Binding-site contacts:
Ligand atom C5 contacts residue ASN122 of chain 1.A at 3.7 Å.
Ligand atom C1 contacts residue ASN122 of chain 1.A at 1.4 Å.
Ligand atom O5 contacts residue ASN122 of chain 1.A at 2.3 Å (h-bond).
Ligand atom C8 contacts residue LYS133 of chain 1.A at 3.9 Å.
Ligand atom C4 contacts residue ASN122 of chain 1.A at 4.2 Å.
Ligand atom C8 contacts residue SER120 of chain 1.A at 4.0 Å.
Ligand atom O3 contacts residue HIS100 of chain 1.A at 3.7 Å.
Ligand atom O6 contacts residue HIS100 of chain 1.A at 4.1 Å.
Ligand atom O7 contacts residue THR98 of chain 1.A at 4.5 Å.
Ligand atom C3 contacts residue ASN122 of chain 1.A at 3.8 Å.
Ligand atom C8 contacts residue ASN122 of chain 1.A at 4.2 Å.
Ligand atom N2 contacts residue ASN122 of chain 1.A at 3.1 Å (h-bond).
Ligand atom O7 contacts residue ASN122 of chain 1.A at 3.0 Å (h-bond).
Ligand atom N2 contacts residue HIS100 of chain 1.A at 4.1 Å.
Ligand atom C8 contacts residue HIS100 of chain 1.A at 4.0 Å.
Ligand atom C2 contacts residue ASN122 of chain 1.A at 2.5 Å.
Ligand atom O7 contacts residue PHE121 of chain 1.A at 3.7 Å.
Ligand atom C7 contacts residue PHE121 of chain 1.A at 4.1 Å (hydrophobic).
Ligand atom O7 contacts residue HIS100 of chain 1.A at 4.0 Å.
Ligand atom C7 contacts residue ASN122 of chain 1.A at 3.3 Å.
Ligand atom C7 contacts residue HIS100 of chain 1.A at 4.0 Å.
Ligand atom C8 contacts residue PHE121 of chain 1.A at 3.8 Å (hydrophobic).

Sequence of chain 1.A:
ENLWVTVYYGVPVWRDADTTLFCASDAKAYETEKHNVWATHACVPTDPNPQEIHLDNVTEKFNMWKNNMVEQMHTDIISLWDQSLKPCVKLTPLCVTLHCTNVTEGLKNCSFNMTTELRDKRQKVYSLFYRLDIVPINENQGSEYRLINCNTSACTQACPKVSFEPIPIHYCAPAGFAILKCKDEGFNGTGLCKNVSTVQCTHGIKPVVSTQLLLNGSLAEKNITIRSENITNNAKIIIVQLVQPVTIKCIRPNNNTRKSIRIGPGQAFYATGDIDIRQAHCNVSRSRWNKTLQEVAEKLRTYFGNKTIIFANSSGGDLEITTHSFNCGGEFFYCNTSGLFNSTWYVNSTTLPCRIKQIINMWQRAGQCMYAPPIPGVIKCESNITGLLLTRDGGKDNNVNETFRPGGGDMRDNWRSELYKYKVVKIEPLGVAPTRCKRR

A protein and the small-molecule ligand that binds it are described below.
Small molecule (SMILES): CC(=O)N[C@H]1[C@H](O[C@H]2[C@H](O)[C@@H](NC(C)=O)CO[C@@H]2CO)O[C@H](CO)[C@@H](O[C@@H]2O[C@H](CO)[C@@H](O)[C@H](O)[C@@H]2O)[C@@H]1O